Sequence of chain 1.A:
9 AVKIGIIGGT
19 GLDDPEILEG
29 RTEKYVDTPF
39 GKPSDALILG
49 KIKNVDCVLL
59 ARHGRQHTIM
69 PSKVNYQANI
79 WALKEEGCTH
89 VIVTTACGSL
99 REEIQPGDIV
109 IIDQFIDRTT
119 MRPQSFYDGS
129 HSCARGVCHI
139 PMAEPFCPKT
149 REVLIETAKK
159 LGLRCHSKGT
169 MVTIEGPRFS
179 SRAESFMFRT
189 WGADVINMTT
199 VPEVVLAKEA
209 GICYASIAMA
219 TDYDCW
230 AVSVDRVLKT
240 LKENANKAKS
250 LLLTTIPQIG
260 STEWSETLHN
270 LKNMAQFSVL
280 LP

Sequence of chain 3.A:
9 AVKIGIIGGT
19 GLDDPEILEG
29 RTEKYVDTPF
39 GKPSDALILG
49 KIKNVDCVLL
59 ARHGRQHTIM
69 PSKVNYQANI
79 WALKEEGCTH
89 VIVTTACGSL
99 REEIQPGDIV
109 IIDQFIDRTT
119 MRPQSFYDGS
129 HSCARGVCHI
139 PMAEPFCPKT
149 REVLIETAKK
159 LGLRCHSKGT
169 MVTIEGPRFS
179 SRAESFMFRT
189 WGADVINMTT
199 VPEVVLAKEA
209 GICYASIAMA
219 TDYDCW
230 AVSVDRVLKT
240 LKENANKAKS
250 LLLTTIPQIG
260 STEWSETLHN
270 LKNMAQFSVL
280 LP

Binding-site contacts:
Ligand atom C2 contacts residue MET196 of chain 1.A at 3.8 Å (hydrophobic).
Ligand atom C8 contacts residue ASP220 of chain 1.A at 3.9 Å.
Ligand atom O3' contacts residue PRO69 of chain 1.A at 3.8 Å.
Ligand atom O4' contacts residue ALA94 of chain 1.A at 3.9 Å.
Ligand atom C6 contacts residue PHE177 of chain 1.A at 3.8 Å (hydrophobic).
Ligand atom N9 contacts residue ALA94 of chain 1.A at 3.7 Å.
Ligand atom N3 contacts residue ASN195 of chain 1.A at 3.6 Å.
Ligand atom C8 contacts residue THR219 of chain 1.A at 3.6 Å.
Ligand atom C5 contacts residue GLY96 of chain 1.A at 3.6 Å.
Ligand atom C1' contacts residue ALA94 of chain 1.A at 3.3 Å (hydrophobic).
Ligand atom C5 contacts residue ILE194 of chain 1.A at 3.9 Å (hydrophobic).
Ligand atom O2' contacts residue MET196 of chain 1.A at 3.0 Å (h-bond).
Ligand atom N7 contacts residue GLY96 of chain 1.A at 3.5 Å (h-bond).
Ligand atom C4 contacts residue ILE194 of chain 1.A at 3.8 Å (hydrophobic).
Ligand atom O2' contacts residue ALA94 of chain 1.A at 3.8 Å.
Ligand atom N6 contacts residue ASP222 of chain 1.A at 3.1 Å (salt-bridge).
Ligand atom C3' contacts residue SO41 of chain 1.B at 3.5 Å.
Ligand atom N7 contacts residue THR219 of chain 1.A at 3.6 Å.
Ligand atom O4' contacts residue SO41 of chain 1.B at 3.9 Å.
Ligand atom N1 contacts residue ILE194 of chain 1.A at 3.8 Å.
Ligand atom C5' contacts residue PHE177 of chain 1.A at 3.8 Å (hydrophobic).
Ligand atom C8 contacts residue CYS95 of chain 1.A at 3.7 Å (hydrophobic).
Ligand atom C2 contacts residue ILE194 of chain 1.A at 3.9 Å (hydrophobic).
Ligand atom C5 contacts residue PHE177 of chain 1.A at 3.8 Å (hydrophobic).
Ligand atom O2' contacts residue ASN195 of chain 1.A at 3.6 Å.
Ligand atom C3' contacts residue MET196 of chain 1.A at 3.8 Å (hydrophobic).
Ligand atom S5' contacts residue VAL236 of chain 1.A at 3.7 Å.
Ligand atom N6 contacts residue ASP220 of chain 1.A at 3.0 Å (salt-bridge).
Ligand atom C2' contacts residue MET196 of chain 1.A at 3.8 Å (hydrophobic).
Ligand atom N6 contacts residue GLY96 of chain 1.A at 3.5 Å.
Ligand atom N3 contacts residue ILE194 of chain 1.A at 3.8 Å.
Ligand atom O2' contacts residue SO41 of chain 1.B at 3.0 Å (h-bond).
Ligand atom N7 contacts residue ASP220 of chain 1.A at 3.0 Å (salt-bridge).
Ligand atom N1 contacts residue PHE177 of chain 1.A at 3.7 Å.
Ligand atom N7 contacts residue CYS95 of chain 1.A at 3.5 Å.
Ligand atom C6 contacts residue GLY96 of chain 1.A at 3.9 Å.
Ligand atom O3' contacts residue SO41 of chain 1.B at 2.4 Å (h-bond).
Ligand atom N3 contacts residue MET196 of chain 1.A at 3.7 Å.
Ligand atom S5' contacts residue PHE177 of chain 1.A at 3.6 Å.
Ligand atom CS contacts residue HIS137 of chain 3.A at 3.8 Å.

This small molecule binds to this protein.
Small molecule (SMILES): CSC[C@H]1O[C@@H](n2cnc3c(N)ncnc32)[C@H](O)[C@@H]1O